Binding-site contacts:
Ligand atom C1 contacts residue ASN12 of chain 2.E at 2.2 Å.
Ligand atom O5 contacts residue ASN12 of chain 2.E at 2.7 Å (h-bond).
Ligand atom C2 contacts residue ASN12 of chain 2.E at 3.3 Å.
Ligand atom N2 contacts residue ASN12 of chain 2.E at 3.8 Å.
Ligand atom C5 contacts residue ASN12 of chain 2.E at 4.1 Å.
Ligand atom C7 contacts residue ASN12 of chain 2.E at 3.9 Å.
Ligand atom O7 contacts residue ASN12 of chain 2.E at 3.6 Å.

This protein binds this small molecule.
Small molecule (SMILES): CC(=O)N[C@H]1[C@H](O[C@H]2[C@H](O)[C@@H](NC(C)=O)CO[C@@H]2CO)O[C@H](CO)[C@@H](O)[C@@H]1O

Sequence of chain 2.E:
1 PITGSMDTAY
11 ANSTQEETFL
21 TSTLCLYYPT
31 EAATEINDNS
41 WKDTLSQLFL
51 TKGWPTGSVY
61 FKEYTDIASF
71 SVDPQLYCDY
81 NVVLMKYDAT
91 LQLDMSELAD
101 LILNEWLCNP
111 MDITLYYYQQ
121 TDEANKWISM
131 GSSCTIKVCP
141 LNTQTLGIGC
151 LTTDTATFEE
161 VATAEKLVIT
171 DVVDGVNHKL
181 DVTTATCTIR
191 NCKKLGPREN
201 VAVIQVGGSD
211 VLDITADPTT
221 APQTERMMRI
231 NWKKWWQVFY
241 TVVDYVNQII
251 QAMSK